The small molecule below binds the protein below.
Small molecule (SMILES): CC(=O)N[C@@H]1[C@@H](O)[C@H](O)[C@@H](CO)O[C@H]1O

Sequence of chain 1.A:
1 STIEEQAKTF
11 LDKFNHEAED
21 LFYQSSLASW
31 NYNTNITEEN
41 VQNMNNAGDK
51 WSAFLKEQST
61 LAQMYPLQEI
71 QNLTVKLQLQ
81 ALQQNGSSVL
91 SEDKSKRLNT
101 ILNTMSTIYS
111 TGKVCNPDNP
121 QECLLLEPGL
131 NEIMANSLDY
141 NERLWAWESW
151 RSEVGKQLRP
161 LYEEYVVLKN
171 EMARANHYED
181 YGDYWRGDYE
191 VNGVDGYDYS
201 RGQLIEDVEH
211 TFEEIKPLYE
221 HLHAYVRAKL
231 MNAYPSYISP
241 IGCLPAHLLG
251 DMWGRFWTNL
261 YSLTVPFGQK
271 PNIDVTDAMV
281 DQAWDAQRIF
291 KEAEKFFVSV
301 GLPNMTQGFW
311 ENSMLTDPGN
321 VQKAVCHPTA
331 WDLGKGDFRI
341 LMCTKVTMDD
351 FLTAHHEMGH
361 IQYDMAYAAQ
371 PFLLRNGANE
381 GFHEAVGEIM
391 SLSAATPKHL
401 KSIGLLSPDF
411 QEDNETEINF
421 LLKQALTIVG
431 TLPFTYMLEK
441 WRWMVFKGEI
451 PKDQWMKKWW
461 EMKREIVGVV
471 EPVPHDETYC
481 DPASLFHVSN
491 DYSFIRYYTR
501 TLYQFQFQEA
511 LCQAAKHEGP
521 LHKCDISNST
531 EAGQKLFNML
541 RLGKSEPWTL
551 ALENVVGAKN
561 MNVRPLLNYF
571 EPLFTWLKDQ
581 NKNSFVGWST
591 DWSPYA

Binding-site contacts:
Ligand atom C3 contacts residue ASN35 of chain 1.A at 3.8 Å.
Ligand atom C5 contacts residue ASN35 of chain 1.A at 3.6 Å.
Ligand atom O5 contacts residue ASN40 of chain 1.A at 3.8 Å.
Ligand atom O6 contacts residue ASN40 of chain 1.A at 4.0 Å.
Ligand atom C8 contacts residue GLN322 of chain 1.A at 3.3 Å.
Ligand atom C4 contacts residue ASN35 of chain 1.A at 4.2 Å.
Ligand atom C6 contacts residue THR37 of chain 1.A at 4.1 Å.
Ligand atom C1 contacts residue ASN40 of chain 1.A at 4.4 Å.
Ligand atom C5 contacts residue THR37 of chain 1.A at 4.2 Å.
Ligand atom C6 contacts residue GLU39 of chain 1.A at 3.7 Å.
Ligand atom O6 contacts residue GLU39 of chain 1.A at 3.7 Å.
Ligand atom N2 contacts residue ASN35 of chain 1.A at 2.9 Å (h-bond).
Ligand atom O5 contacts residue ASN35 of chain 1.A at 2.3 Å (h-bond).
Ligand atom C1 contacts residue THR37 of chain 1.A at 4.1 Å.
Ligand atom C7 contacts residue ASN35 of chain 1.A at 3.4 Å.
Ligand atom O5 contacts residue THR37 of chain 1.A at 3.7 Å.
Ligand atom O7 contacts residue GLN322 of chain 1.A at 4.4 Å.
Ligand atom C7 contacts residue GLN322 of chain 1.A at 4.2 Å.
Ligand atom C2 contacts residue ASN35 of chain 1.A at 2.4 Å.
Ligand atom C1 contacts residue ASN35 of chain 1.A at 1.4 Å.
Ligand atom O7 contacts residue ASN35 of chain 1.A at 3.4 Å (h-bond).
Ligand atom O6 contacts residue THR37 of chain 1.A at 2.7 Å (h-bond).